Binding-site contacts:
Ligand atom O2' contacts residue HIS999 of chain 1.C at 3.8 Å.
Ligand atom OP1 contacts residue LYS838 of chain 1.C at 3.3 Å (salt-bridge).
Ligand atom O2' contacts residue GLN390 of chain 1.C at 3.3 Å.
Ligand atom OP1 contacts residue ASP741 of chain 1.D at 3.7 Å.
Ligand atom C4' contacts residue ASP743 of chain 1.D at 3.7 Å.
Ligand atom OP2 contacts residue ARG420 of chain 1.C at 3.3 Å (salt-bridge).
Ligand atom O4' contacts residue HIS999 of chain 1.C at 3.6 Å.
Ligand atom P contacts residue GLN567 of chain 1.C at 3.6 Å.
Ligand atom OP2 contacts residue LYS846 of chain 1.C at 3.9 Å.
Ligand atom O3' contacts residue MG1 of chain 1.M at 2.3 Å.
Ligand atom O3' contacts residue ASP741 of chain 1.D at 3.7 Å.
Ligand atom P contacts residue ASN448 of chain 1.C at 3.7 Å.
Ligand atom O3' contacts residue ASP743 of chain 1.D at 2.8 Å (salt-bridge).
Ligand atom O3' contacts residue ARG704 of chain 1.D at 3.8 Å.
Ligand atom OP1 contacts residue ASN448 of chain 1.C at 3.9 Å.
Ligand atom C5' contacts residue GLN567 of chain 1.C at 3.6 Å.
Ligand atom C5' contacts residue HIS999 of chain 1.C at 3.6 Å.
Ligand atom O5' contacts residue ASN448 of chain 1.C at 3.4 Å (h-bond).
Ligand atom C3' contacts residue ASP743 of chain 1.D at 3.7 Å.
Ligand atom OP1 contacts residue GLN567 of chain 1.C at 2.9 Å (h-bond).
Ligand atom O3' contacts residue GLN567 of chain 1.C at 3.0 Å (h-bond).
Ligand atom OP1 contacts residue PRO444 of chain 1.C at 3.6 Å.
Ligand atom P contacts residue ARG420 of chain 1.C at 4.0 Å.
Ligand atom OP1 contacts residue ILE452 of chain 1.C at 3.7 Å.
Ligand atom N3 contacts residue ALA705 of chain 1.D at 3.9 Å.
Ligand atom C3' contacts residue MG1 of chain 1.M at 3.6 Å.
Ligand atom OP2 contacts residue ASN448 of chain 1.C at 3.2 Å (h-bond).
Ligand atom O2' contacts residue ASP743 of chain 1.D at 3.2 Å (salt-bridge).
Ligand atom OP2 contacts residue ASN448 of chain 1.C at 3.5 Å (h-bond).
Ligand atom P contacts residue LYS838 of chain 1.C at 4.0 Å.
Ligand atom O2' contacts residue GLN393 of chain 1.C at 4.0 Å.
Ligand atom OP1 contacts residue ARG420 of chain 1.C at 3.2 Å (salt-bridge).
Ligand atom OP1 contacts residue LEU413 of chain 1.C at 3.7 Å.
Ligand atom P contacts residue LYS846 of chain 1.C at 3.8 Å.
Ligand atom OP1 contacts residue ARG409 of chain 1.C at 3.9 Å.
Ligand atom C2' contacts residue ARG704 of chain 1.D at 3.6 Å.
Ligand atom C4' contacts residue HIS999 of chain 1.C at 3.4 Å.
Ligand atom O2' contacts residue ARG704 of chain 1.D at 3.2 Å (salt-bridge).
Ligand atom OP1 contacts residue LYS846 of chain 1.C at 2.7 Å (salt-bridge).
Ligand atom O3' contacts residue LYS838 of chain 1.C at 3.4 Å (salt-bridge).

Sequence of chain 1.D:
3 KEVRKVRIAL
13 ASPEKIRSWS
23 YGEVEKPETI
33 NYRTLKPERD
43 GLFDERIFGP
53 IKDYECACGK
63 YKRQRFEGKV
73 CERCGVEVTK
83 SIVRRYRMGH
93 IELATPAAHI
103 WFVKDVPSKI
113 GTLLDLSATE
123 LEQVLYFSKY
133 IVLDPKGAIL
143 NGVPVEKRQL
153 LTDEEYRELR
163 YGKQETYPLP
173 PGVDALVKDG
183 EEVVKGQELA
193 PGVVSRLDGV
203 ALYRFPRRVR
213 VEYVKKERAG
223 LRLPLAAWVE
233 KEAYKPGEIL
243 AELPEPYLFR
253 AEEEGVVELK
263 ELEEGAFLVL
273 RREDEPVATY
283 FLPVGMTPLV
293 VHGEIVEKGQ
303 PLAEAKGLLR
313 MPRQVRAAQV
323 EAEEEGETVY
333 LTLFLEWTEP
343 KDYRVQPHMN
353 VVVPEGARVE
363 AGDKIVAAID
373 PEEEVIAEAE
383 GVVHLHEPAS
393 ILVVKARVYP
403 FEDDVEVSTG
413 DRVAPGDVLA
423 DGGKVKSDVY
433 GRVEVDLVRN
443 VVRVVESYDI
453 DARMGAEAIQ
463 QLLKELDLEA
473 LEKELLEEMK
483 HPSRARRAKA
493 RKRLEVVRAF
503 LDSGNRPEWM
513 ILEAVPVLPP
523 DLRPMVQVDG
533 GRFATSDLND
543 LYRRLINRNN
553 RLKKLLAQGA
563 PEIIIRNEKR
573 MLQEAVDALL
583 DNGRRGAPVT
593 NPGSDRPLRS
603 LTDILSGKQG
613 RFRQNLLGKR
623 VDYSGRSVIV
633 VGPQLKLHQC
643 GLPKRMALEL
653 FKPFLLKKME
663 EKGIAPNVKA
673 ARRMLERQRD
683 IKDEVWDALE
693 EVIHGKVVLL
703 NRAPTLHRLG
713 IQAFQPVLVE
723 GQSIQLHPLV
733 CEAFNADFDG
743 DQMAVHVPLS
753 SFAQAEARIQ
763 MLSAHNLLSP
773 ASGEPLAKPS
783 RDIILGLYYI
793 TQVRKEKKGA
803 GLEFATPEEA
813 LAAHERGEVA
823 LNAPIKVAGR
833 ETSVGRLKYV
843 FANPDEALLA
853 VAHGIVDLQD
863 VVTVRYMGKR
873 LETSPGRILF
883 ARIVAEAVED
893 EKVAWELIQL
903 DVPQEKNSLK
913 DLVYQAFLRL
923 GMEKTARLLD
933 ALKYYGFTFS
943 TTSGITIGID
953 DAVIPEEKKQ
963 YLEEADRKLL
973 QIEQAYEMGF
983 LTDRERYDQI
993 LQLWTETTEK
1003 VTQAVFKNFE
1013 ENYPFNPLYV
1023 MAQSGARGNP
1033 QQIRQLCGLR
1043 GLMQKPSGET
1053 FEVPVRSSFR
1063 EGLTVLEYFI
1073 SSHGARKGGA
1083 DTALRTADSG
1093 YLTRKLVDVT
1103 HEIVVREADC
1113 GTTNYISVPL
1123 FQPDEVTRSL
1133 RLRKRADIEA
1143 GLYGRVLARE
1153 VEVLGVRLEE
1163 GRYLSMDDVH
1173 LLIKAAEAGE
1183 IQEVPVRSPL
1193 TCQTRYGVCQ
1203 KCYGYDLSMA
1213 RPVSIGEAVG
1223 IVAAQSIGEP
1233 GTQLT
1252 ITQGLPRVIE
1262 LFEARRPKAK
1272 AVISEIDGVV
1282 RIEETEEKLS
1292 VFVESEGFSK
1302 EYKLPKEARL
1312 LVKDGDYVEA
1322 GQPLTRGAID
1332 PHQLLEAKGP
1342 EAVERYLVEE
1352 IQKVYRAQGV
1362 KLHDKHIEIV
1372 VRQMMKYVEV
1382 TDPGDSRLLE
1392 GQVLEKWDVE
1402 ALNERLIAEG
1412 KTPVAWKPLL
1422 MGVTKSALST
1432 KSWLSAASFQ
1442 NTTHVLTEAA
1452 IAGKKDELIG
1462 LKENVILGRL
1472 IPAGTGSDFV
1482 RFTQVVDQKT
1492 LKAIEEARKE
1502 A

A protein and the small-molecule ligand that binds it are described below.
Small molecule (SMILES): Nc1ccn([C@@H]2O[C@H](CO[P](=O)(O)O[C@H]3[C@@H](O)[C@H](n4ccc(=O)[nH]c4=O)O[C@@H]3CO[P](=O)(O)O[C@H]3[C@@H](O)[C@H](n4ccc(N)nc4=O)O[C@@H]3CO[P](=O)(O)O[C@H]3[C@@H](O)[C@H](n4ccc(N)nc4=O)O[C@@H]3CO)[C@@H](O[P](=O)(O)OC[C@H]3O[C@@H](n4cnc5c(=O)nc(N)[nH]c54)[C@H](O)[C@@H]3O[P](=O)(O)OC[C@H]3O[C@@H](n4cnc5c(N)ncnc54)[C@H](O)[C@@H]3O)[C@H]2O)c(=O)n1

Sequence of chain 1.C:
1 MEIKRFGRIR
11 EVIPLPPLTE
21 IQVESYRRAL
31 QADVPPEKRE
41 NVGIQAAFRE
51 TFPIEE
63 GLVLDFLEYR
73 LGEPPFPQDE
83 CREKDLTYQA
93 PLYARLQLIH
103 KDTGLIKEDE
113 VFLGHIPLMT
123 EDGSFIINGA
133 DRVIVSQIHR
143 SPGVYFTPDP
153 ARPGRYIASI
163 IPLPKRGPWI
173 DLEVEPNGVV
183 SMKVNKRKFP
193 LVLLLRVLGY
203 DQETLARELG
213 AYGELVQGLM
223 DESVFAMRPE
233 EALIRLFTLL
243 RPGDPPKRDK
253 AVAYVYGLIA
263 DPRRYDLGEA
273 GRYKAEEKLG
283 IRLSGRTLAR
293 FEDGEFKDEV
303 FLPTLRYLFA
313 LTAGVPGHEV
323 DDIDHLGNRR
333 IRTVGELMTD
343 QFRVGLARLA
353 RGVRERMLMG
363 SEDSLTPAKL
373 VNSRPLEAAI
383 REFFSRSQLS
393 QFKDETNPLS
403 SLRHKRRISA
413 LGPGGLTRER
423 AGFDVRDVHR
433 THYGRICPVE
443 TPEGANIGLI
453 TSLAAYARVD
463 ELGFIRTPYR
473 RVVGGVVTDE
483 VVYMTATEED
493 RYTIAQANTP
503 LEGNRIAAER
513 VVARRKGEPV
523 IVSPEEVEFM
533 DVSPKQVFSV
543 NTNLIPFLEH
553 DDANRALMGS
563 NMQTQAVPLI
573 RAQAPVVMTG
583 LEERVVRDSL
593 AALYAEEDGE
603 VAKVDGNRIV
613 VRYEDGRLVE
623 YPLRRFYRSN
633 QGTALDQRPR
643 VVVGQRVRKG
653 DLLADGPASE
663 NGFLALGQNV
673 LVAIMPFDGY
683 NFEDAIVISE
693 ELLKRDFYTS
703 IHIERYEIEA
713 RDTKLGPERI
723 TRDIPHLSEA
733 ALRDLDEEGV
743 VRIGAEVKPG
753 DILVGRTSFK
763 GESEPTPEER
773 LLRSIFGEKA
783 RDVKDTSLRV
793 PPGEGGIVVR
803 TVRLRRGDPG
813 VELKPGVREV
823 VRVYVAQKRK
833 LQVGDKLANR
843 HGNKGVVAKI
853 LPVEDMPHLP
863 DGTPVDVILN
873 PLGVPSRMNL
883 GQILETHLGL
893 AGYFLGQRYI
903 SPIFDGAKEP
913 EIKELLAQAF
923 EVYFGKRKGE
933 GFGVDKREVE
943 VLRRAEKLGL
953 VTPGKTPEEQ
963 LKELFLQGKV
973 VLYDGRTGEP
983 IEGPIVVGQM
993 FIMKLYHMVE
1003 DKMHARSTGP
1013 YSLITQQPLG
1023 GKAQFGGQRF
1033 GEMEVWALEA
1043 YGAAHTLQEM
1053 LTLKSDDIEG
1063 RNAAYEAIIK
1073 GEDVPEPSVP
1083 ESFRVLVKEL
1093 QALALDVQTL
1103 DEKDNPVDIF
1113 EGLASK